Sequence of chain 1.I:
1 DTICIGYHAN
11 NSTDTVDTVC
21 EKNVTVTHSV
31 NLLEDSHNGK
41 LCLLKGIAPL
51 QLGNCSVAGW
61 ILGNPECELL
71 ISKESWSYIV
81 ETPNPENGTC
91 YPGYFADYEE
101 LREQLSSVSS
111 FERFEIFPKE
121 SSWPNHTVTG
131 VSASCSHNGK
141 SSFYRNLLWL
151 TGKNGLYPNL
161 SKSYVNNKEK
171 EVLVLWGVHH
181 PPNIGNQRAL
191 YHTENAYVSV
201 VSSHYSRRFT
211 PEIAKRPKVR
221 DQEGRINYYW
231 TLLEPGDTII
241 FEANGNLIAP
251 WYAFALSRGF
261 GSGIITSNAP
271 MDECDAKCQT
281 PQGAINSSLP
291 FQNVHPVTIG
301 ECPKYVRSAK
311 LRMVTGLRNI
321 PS

Binding-site contacts:
Ligand atom C7 contacts residue ASP275 of chain 1.I at 4.1 Å.
Ligand atom O5 contacts residue ASN286 of chain 1.I at 2.4 Å (h-bond).
Ligand atom C5 contacts residue ASN286 of chain 1.I at 3.7 Å.
Ligand atom O7 contacts residue ALA276 of chain 1.I at 4.1 Å.
Ligand atom O7 contacts residue ASN286 of chain 1.I at 4.2 Å.
Ligand atom C1 contacts residue ASN286 of chain 1.I at 1.4 Å.
Ligand atom N2 contacts residue ASN286 of chain 1.I at 2.9 Å (h-bond).
Ligand atom C8 contacts residue ASN286 of chain 1.I at 3.6 Å.
Ligand atom C4 contacts residue ASN286 of chain 1.I at 4.2 Å.
Ligand atom C7 contacts residue ASN286 of chain 1.I at 3.8 Å.
Ligand atom C2 contacts residue ASN286 of chain 1.I at 2.5 Å.
Ligand atom O7 contacts residue ASP275 of chain 1.I at 3.0 Å (salt-bridge).
Ligand atom C3 contacts residue ASN286 of chain 1.I at 3.8 Å.
Ligand atom C8 contacts residue LYS277 of chain 1.I at 4.0 Å.

A small-molecule ligand and the protein it binds are described below.
Small molecule (SMILES): CC(=O)N[C@@H]1[C@@H](O)[C@H](O)[C@@H](CO)O[C@H]1O